Sequence of chain 1.H:
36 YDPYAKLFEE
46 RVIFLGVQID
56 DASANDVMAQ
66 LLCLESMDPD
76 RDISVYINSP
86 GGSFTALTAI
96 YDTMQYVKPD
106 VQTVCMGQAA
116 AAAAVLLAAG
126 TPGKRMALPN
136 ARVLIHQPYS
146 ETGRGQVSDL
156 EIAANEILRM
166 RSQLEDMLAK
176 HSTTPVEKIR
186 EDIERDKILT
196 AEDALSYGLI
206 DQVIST

Binding-site contacts:
Ligand atom CE contacts residue SER79 of chain 1.N at 3.2 Å.
Ligand atom O contacts residue TYR101 of chain 1.H at 2.6 Å (h-bond).
Ligand atom C6 contacts residue GLU45 of chain 1.N at 3.9 Å.
Ligand atom N contacts residue TYR81 of chain 1.N at 3.4 Å (h-bond).
Ligand atom C8 contacts residue SER71 of chain 1.H at 3.6 Å.
Ligand atom C8 contacts residue LYS41 of chain 1.N at 3.8 Å.
Ligand atom C contacts residue TYR101 of chain 1.H at 3.6 Å (hydrophobic).
Ligand atom N contacts residue TYR101 of chain 1.H at 3.4 Å (h-bond).
Ligand atom CB contacts residue TYR81 of chain 1.N at 4.0 Å (hydrophobic).
Ligand atom C1 contacts residue LEU67 of chain 1.H at 3.5 Å (hydrophobic).
Ligand atom CE2 contacts residue MET111 of chain 1.N at 3.9 Å (hydrophobic).
Ligand atom C contacts residue TYR81 of chain 1.N at 3.8 Å (hydrophobic).
Ligand atom CD1 contacts residue TYR101 of chain 1.H at 3.4 Å (hydrophobic).
Ligand atom CB contacts residue TYR101 of chain 1.H at 3.9 Å (hydrophobic).
Ligand atom CA contacts residue TYR101 of chain 1.H at 3.5 Å (hydrophobic).
Ligand atom C contacts residue GLN107 of chain 1.N at 3.9 Å.
Ligand atom N contacts residue LEU67 of chain 1.H at 3.9 Å.
Ligand atom CB contacts residue GLN107 of chain 1.N at 3.2 Å.
Ligand atom C2 contacts residue LEU67 of chain 1.H at 3.5 Å (hydrophobic).
Ligand atom O contacts residue TYR81 of chain 1.N at 2.7 Å (h-bond).
Ligand atom C5 contacts residue SER71 of chain 1.H at 3.2 Å.
Ligand atom O11 contacts residue LEU67 of chain 1.H at 3.9 Å.
Ligand atom CA contacts residue GLN107 of chain 1.N at 3.3 Å.
Ligand atom CD contacts residue TYR81 of chain 1.N at 3.8 Å (hydrophobic).
Ligand atom N contacts residue TYR101 of chain 1.H at 3.6 Å.
Ligand atom C4 contacts residue LEU42 of chain 1.N at 3.7 Å (hydrophobic).
Ligand atom CE1 contacts residue TYR101 of chain 1.H at 3.9 Å (hydrophobic).
Ligand atom CD2 contacts residue TYR81 of chain 1.N at 3.9 Å (hydrophobic).
Ligand atom C3 contacts residue LEU67 of chain 1.H at 3.9 Å (hydrophobic).
Ligand atom C5 contacts residue LEU42 of chain 1.N at 3.9 Å (hydrophobic).
Ligand atom C8 contacts residue GLU45 of chain 1.N at 3.2 Å.
Ligand atom C6 contacts residue SER71 of chain 1.H at 3.1 Å.
Ligand atom C6 contacts residue LEU42 of chain 1.N at 3.4 Å (hydrophobic).
Ligand atom C contacts residue TYR101 of chain 1.H at 3.1 Å (hydrophobic).
Ligand atom C7 contacts residue SER71 of chain 1.H at 3.0 Å.
Ligand atom O contacts residue GLN107 of chain 1.N at 3.7 Å.
Ligand atom C7 contacts residue GLU45 of chain 1.N at 3.5 Å.
Ligand atom O contacts residue TYR101 of chain 1.H at 3.3 Å (h-bond).
Ligand atom C contacts residue TYR101 of chain 1.H at 3.5 Å (hydrophobic).
Ligand atom CA contacts residue TYR101 of chain 1.H at 3.9 Å (hydrophobic).

Sequence of chain 1.N:
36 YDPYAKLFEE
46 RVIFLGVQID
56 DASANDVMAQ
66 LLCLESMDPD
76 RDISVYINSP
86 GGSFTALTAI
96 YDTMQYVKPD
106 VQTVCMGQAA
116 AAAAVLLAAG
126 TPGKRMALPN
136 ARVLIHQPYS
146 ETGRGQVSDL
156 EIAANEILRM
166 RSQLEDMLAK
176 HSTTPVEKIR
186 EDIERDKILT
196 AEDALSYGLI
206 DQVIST

This protein binds this small molecule.
Small molecule (SMILES): C/C=C/C=C/C=C/C(=O)N[C@@H](Cc1ccccc1)C(=O)N[C@H]1COC(=O)[C@@H]2C[C@@H](C)CN2C(=O)[C@H](C)NC(=O)[C@H](C)N(C)C(=O)[C@@H]2CCCN2C1=O